A small-molecule ligand and the protein it binds are described below.
Small molecule (SMILES): COc1ccc2[nH]cc(CCN)c2c1

Sequence of chain 1.A:
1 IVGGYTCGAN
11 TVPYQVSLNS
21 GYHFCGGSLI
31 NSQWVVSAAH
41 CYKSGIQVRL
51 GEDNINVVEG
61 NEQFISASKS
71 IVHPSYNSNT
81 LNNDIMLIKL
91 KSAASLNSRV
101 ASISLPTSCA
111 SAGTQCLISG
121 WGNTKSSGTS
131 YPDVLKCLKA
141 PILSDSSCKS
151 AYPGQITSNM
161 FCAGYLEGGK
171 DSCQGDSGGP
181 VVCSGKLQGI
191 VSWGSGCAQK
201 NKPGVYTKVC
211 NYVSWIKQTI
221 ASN

Binding-site contacts:
Ligand atom C11 contacts residue GLY194 of chain 1.A at 3.5 Å.
Ligand atom C10 contacts residue SER172 of chain 1.A at 3.8 Å.
Ligand atom N1 contacts residue TRP193 of chain 1.A at 4.3 Å.
Ligand atom O1 contacts residue CYS197 of chain 1.A at 4.4 Å.
Ligand atom C1 contacts residue GLY196 of chain 1.A at 4.1 Å.
Ligand atom N2 contacts residue GLY204 of chain 1.A at 3.8 Å.
Ligand atom C11 contacts residue SER172 of chain 1.A at 4.0 Å.
Ligand atom C9 contacts residue GLN174 of chain 1.A at 4.4 Å.
Ligand atom N2 contacts residue GLY194 of chain 1.A at 4.4 Å.
Ligand atom N1 contacts residue SER192 of chain 1.A at 3.6 Å (h-bond).
Ligand atom C5 contacts residue SER177 of chain 1.A at 4.1 Å.
Ligand atom N2 contacts residue ASP171 of chain 1.A at 3.5 Å (salt-bridge).
Ligand atom C1 contacts residue CYS173 of chain 1.A at 4.0 Å (hydrophobic).
Ligand atom C1 contacts residue GLN174 of chain 1.A at 4.4 Å.
Ligand atom C3 contacts residue GLN174 of chain 1.A at 3.6 Å.
Ligand atom C1 contacts residue CYS197 of chain 1.A at 3.2 Å (hydrophobic).
Ligand atom C8 contacts residue VAL191 of chain 1.A at 4.2 Å (hydrophobic).
Ligand atom C6 contacts residue F5U1 of chain 1.H at 4.1 Å.
Ligand atom C4 contacts residue GLN174 of chain 1.A at 4.0 Å.
Ligand atom N1 contacts residue HIS40 of chain 1.A at 4.0 Å.
Ligand atom C7 contacts residue GLN174 of chain 1.A at 4.2 Å.
Ligand atom C8 contacts residue SER177 of chain 1.A at 3.5 Å.
Ligand atom N2 contacts residue GLY196 of chain 1.A at 4.4 Å.
Ligand atom C10 contacts residue VAL191 of chain 1.A at 4.2 Å (hydrophobic).
Ligand atom C9 contacts residue CYS173 of chain 1.A at 4.0 Å (hydrophobic).
Ligand atom C3 contacts residue CYS197 of chain 1.A at 4.0 Å (hydrophobic).
Ligand atom C3 contacts residue CYS173 of chain 1.A at 4.1 Å (hydrophobic).
Ligand atom N1 contacts residue SER177 of chain 1.A at 3.2 Å (h-bond).
Ligand atom C4 contacts residue CYS173 of chain 1.A at 4.1 Å (hydrophobic).
Ligand atom C2 contacts residue GLN174 of chain 1.A at 3.9 Å.
Ligand atom O1 contacts residue GLN174 of chain 1.A at 4.0 Å.
Ligand atom N2 contacts residue TRP193 of chain 1.A at 3.8 Å.
Ligand atom C9 contacts residue TRP193 of chain 1.A at 4.3 Å (hydrophobic).
Ligand atom N2 contacts residue SER172 of chain 1.A at 3.2 Å (h-bond).
Ligand atom C11 contacts residue TRP193 of chain 1.A at 3.4 Å (hydrophobic).
Ligand atom C8 contacts residue TRP193 of chain 1.A at 3.9 Å (hydrophobic).
Ligand atom C11 contacts residue GLY196 of chain 1.A at 4.3 Å.
Ligand atom C8 contacts residue SER192 of chain 1.A at 3.4 Å.
Ligand atom C10 contacts residue CYS173 of chain 1.A at 3.7 Å (hydrophobic).
Ligand atom N1 contacts residue F5U1 of chain 1.H at 4.4 Å.